This protein binds this small molecule.
Small molecule (SMILES): OC[C@H]1O[C@@H](O)[C@H](O)[C@@H](O)[C@H]1O

Binding-site contacts:
Ligand atom C4 contacts residue TRP285 of chain 1.L at 4.0 Å (hydrophobic).
Ligand atom C3 contacts residue TRP285 of chain 1.L at 4.0 Å (hydrophobic).
Ligand atom C2 contacts residue ASN252 of chain 1.J at 4.4 Å.
Ligand atom O2 contacts residue ASN252 of chain 1.J at 3.1 Å (h-bond).
Ligand atom C1 contacts residue TRP285 of chain 1.L at 3.5 Å (hydrophobic).
Ligand atom O6 contacts residue TRP285 of chain 1.L at 3.2 Å (h-bond).
Ligand atom C5 contacts residue TRP285 of chain 1.L at 3.7 Å (hydrophobic).
Ligand atom O5 contacts residue TRP285 of chain 1.L at 3.1 Å (h-bond).
Ligand atom C2 contacts residue TRP285 of chain 1.L at 3.5 Å (hydrophobic).
Ligand atom O1 contacts residue TRP285 of chain 1.L at 3.1 Å.
Ligand atom O2 contacts residue TRP285 of chain 1.L at 4.3 Å.
Ligand atom C6 contacts residue TRP285 of chain 1.L at 3.4 Å (hydrophobic).
Ligand atom O4 contacts residue TRP285 of chain 1.L at 3.2 Å.
Ligand atom O1 contacts residue ALA254 of chain 1.J at 4.3 Å.
Ligand atom O3 contacts residue TRP285 of chain 1.L at 3.9 Å.
Ligand atom O1 contacts residue VAL255 of chain 1.J at 4.0 Å.
Ligand atom O2 contacts residue VAL255 of chain 1.J at 3.9 Å.
Ligand atom O1 contacts residue ASN252 of chain 1.J at 4.2 Å.

Sequence of chain 1.L:
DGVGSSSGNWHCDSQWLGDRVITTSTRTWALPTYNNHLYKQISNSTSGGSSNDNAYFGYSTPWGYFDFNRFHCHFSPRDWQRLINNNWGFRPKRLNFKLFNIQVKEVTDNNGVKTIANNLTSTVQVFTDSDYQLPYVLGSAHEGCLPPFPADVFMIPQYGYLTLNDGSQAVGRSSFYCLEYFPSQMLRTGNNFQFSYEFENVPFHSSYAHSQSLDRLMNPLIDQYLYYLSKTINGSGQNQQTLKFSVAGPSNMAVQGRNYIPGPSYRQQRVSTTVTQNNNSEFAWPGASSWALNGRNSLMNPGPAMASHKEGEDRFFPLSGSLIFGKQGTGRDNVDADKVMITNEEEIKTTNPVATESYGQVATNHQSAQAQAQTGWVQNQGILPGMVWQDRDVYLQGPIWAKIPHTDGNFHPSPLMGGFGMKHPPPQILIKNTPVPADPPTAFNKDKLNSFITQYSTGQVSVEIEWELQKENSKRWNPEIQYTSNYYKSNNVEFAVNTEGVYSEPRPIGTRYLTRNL

Sequence of chain 1.J:
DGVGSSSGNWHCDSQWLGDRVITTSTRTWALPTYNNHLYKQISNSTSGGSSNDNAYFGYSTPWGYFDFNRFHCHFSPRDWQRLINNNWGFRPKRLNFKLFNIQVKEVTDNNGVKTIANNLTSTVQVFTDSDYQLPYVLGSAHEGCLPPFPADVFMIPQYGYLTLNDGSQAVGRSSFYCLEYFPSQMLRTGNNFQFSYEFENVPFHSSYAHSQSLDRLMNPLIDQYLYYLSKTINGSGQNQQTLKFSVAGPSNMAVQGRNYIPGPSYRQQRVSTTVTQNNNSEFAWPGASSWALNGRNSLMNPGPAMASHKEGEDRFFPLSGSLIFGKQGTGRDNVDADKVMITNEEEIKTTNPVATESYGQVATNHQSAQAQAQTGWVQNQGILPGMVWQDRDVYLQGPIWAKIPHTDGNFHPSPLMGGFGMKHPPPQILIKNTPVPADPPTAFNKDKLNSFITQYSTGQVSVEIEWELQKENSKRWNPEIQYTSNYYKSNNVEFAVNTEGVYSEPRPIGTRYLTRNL